Binding-site contacts:
Ligand atom C8 contacts residue PHE188 of chain 1.A at 4.2 Å (hydrophobic).
Ligand atom C1 contacts residue ALA171 of chain 1.A at 4.0 Å (hydrophobic).
Ligand atom C4 contacts residue HIS21 of chain 1.A at 3.9 Å.
Ligand atom O4 contacts residue HIS21 of chain 1.A at 2.8 Å (h-bond).
Ligand atom O4 contacts residue PHE196 of chain 1.A at 3.7 Å.
Ligand atom O1 contacts residue THR187 of chain 1.A at 3.9 Å.
Ligand atom C6 contacts residue TRP16 of chain 1.A at 3.7 Å (hydrophobic).
Ligand atom C5 contacts residue TRP251 of chain 1.A at 3.6 Å (hydrophobic).
Ligand atom C7 contacts residue PHE215 of chain 1.A at 4.1 Å (hydrophobic).
Ligand atom O2 contacts residue TYR76 of chain 1.A at 2.6 Å (h-bond).
Ligand atom C7 contacts residue THR213 of chain 1.A at 4.1 Å.
Ligand atom C3 contacts residue SER192 of chain 1.A at 3.5 Å.
Ligand atom O1 contacts residue ARG149 of chain 1.A at 2.8 Å (salt-bridge).
Ligand atom O2 contacts residue ALA151 of chain 1.A at 4.0 Å.
Ligand atom C6 contacts residue PHE215 of chain 1.A at 3.8 Å (hydrophobic).
Ligand atom C2 contacts residue ALA171 of chain 1.A at 3.9 Å (hydrophobic).
Ligand atom C7 contacts residue TYR76 of chain 1.A at 3.7 Å (hydrophobic).
Ligand atom C8 contacts residue ARG149 of chain 1.A at 3.5 Å.
Ligand atom O2 contacts residue ARG149 of chain 1.A at 2.8 Å (salt-bridge).
Ligand atom O4 contacts residue GLU255 of chain 1.A at 4.1 Å.
Ligand atom O1 contacts residue ALA151 of chain 1.A at 3.2 Å.
Ligand atom C3 contacts residue PHE188 of chain 1.A at 4.0 Å (hydrophobic).
Ligand atom C5 contacts residue HIS21 of chain 1.A at 4.0 Å.
Ligand atom C4 contacts residue TRP251 of chain 1.A at 3.6 Å (hydrophobic).
Ligand atom C2 contacts residue PHE188 of chain 1.A at 3.7 Å (hydrophobic).
Ligand atom C8 contacts residue TYR76 of chain 1.A at 3.5 Å (hydrophobic).
Ligand atom C1 contacts residue PHE215 of chain 1.A at 4.2 Å (hydrophobic).
Ligand atom C3 contacts residue ALA171 of chain 1.A at 4.1 Å (hydrophobic).
Ligand atom O2 contacts residue ALA171 of chain 1.A at 3.6 Å.
Ligand atom C4 contacts residue PHE196 of chain 1.A at 4.2 Å (hydrophobic).
Ligand atom O4 contacts residue TRP251 of chain 1.A at 3.5 Å.
Ligand atom C6 contacts residue ALA171 of chain 1.A at 4.1 Å (hydrophobic).
Ligand atom O4 contacts residue SER192 of chain 1.A at 2.6 Å (h-bond).
Ligand atom C6 contacts residue TYR71 of chain 1.A at 3.7 Å (hydrophobic).
Ligand atom O1 contacts residue PHE188 of chain 1.A at 3.7 Å.
Ligand atom C4 contacts residue SER192 of chain 1.A at 3.4 Å.
Ligand atom C5 contacts residue TYR71 of chain 1.A at 3.6 Å (hydrophobic).
Ligand atom C8 contacts residue ALA151 of chain 1.A at 3.9 Å (hydrophobic).
Ligand atom C2 contacts residue PRO189 of chain 1.A at 3.8 Å (hydrophobic).
Ligand atom C3 contacts residue PRO189 of chain 1.A at 3.8 Å (hydrophobic).

Sequence of chain 1.A:
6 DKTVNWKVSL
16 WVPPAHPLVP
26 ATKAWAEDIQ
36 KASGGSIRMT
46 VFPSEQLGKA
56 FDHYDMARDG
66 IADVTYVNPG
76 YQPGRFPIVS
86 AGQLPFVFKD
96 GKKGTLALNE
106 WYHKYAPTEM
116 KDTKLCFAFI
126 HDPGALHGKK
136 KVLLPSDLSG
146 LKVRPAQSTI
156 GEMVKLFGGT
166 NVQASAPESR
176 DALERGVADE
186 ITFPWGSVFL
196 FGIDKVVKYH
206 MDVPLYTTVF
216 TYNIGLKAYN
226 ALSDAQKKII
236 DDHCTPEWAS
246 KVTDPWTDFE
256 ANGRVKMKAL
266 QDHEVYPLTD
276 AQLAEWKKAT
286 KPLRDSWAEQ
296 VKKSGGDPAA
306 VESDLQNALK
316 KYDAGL

This small molecule binds to this protein.
Small molecule (SMILES): O=C(O)Cc1ccc(O)cc1